Binding-site contacts:
Ligand atom CAA contacts residue TYR339 of chain 1.A at 3.5 Å (hydrophobic).
Ligand atom OAH contacts residue GLY240 of chain 1.A at 3.3 Å.
Ligand atom NBE contacts residue TYR339 of chain 1.A at 3.5 Å (h-bond).
Ligand atom NBE contacts residue TRP200 of chain 1.A at 4.3 Å.
Ligand atom OAL contacts residue TYR339 of chain 1.A at 3.0 Å (h-bond).
Ligand atom CAB contacts residue GLU195 of chain 1.A at 4.0 Å.
Ligand atom CBC contacts residue THR398 of chain 1.A at 4.2 Å.
Ligand atom NAR contacts residue THR398 of chain 1.A at 4.1 Å.
Ligand atom NAT contacts residue TYR359 of chain 1.A at 3.5 Å.
Ligand atom NAR contacts residue TYR337 of chain 1.A at 3.7 Å.
Ligand atom OAL contacts residue TYR359 of chain 1.A at 2.6 Å (h-bond).
Ligand atom CAX contacts residue TYR339 of chain 1.A at 3.4 Å (hydrophobic).
Ligand atom NAT contacts residue TRP400 of chain 1.A at 4.2 Å.
Ligand atom CAM contacts residue TRP400 of chain 1.A at 3.4 Å (hydrophobic).
Ligand atom CAZ contacts residue TYR337 of chain 1.A at 3.8 Å (hydrophobic).
Ligand atom CAP contacts residue TRP400 of chain 1.A at 3.2 Å (hydrophobic).
Ligand atom CAB contacts residue TYR172 of chain 1.A at 3.5 Å (hydrophobic).
Ligand atom CBC contacts residue TYR339 of chain 1.A at 3.1 Å (hydrophobic).
Ligand atom CAX contacts residue TYR359 of chain 1.A at 3.6 Å (hydrophobic).
Ligand atom NAR contacts residue TRP400 of chain 1.A at 3.5 Å.
Ligand atom NAT contacts residue ALA358 of chain 1.A at 2.8 Å (h-bond).
Ligand atom NBE contacts residue TYR172 of chain 1.A at 4.2 Å.
Ligand atom CAA contacts residue THR398 of chain 1.A at 3.5 Å.
Ligand atom CAA contacts residue GLU195 of chain 1.A at 4.0 Å.
Ligand atom CAA contacts residue TRP200 of chain 1.A at 3.5 Å (hydrophobic).
Ligand atom OAH contacts residue TYR172 of chain 1.A at 3.6 Å.
Ligand atom OAH contacts residue TYR359 of chain 1.A at 3.5 Å.
Ligand atom CAY contacts residue TYR359 of chain 1.A at 4.1 Å (hydrophobic).
Ligand atom CAZ contacts residue ALA358 of chain 1.A at 3.0 Å (hydrophobic).
Ligand atom CAZ contacts residue ARG401 of chain 1.A at 4.1 Å.
Ligand atom CAM contacts residue ALA358 of chain 1.A at 4.1 Å (hydrophobic).
Ligand atom CAC contacts residue TYR339 of chain 1.A at 3.3 Å (hydrophobic).
Ligand atom CAC contacts residue TRP200 of chain 1.A at 3.7 Å (hydrophobic).
Ligand atom CAM contacts residue TYR359 of chain 1.A at 3.4 Å (hydrophobic).
Ligand atom CAY contacts residue TRP400 of chain 1.A at 3.5 Å (hydrophobic).
Ligand atom CAB contacts residue TRP200 of chain 1.A at 4.3 Å (hydrophobic).
Ligand atom CAZ contacts residue TRP400 of chain 1.A at 3.8 Å (hydrophobic).
Ligand atom CAC contacts residue TYR172 of chain 1.A at 3.4 Å (hydrophobic).
Ligand atom CAB contacts residue TRP400 of chain 1.A at 3.8 Å (hydrophobic).
Ligand atom OAL contacts residue TYR337 of chain 1.A at 3.5 Å.

Sequence of chain 1.A:
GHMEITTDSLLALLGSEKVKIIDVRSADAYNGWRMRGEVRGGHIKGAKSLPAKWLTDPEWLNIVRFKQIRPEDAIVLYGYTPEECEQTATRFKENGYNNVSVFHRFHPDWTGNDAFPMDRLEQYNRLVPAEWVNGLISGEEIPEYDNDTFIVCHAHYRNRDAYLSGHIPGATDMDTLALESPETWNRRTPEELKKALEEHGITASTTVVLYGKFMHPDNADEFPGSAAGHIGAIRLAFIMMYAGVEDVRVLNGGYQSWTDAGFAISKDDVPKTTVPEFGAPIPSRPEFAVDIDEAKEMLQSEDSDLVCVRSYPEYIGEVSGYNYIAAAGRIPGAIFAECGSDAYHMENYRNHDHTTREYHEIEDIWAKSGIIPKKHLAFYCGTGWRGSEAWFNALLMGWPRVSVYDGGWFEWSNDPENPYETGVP

A protein and the small-molecule ligand that binds it are described below.
Small molecule (SMILES): C[N+](C)(C)[C@@H](Cc1cnc[nH]1)C(=O)O